The small molecule below binds the protein below.
Small molecule (SMILES): CNCCCN1c2ccccc2CCc2ccccc21

Binding-site contacts:
Ligand atom C16 contacts residue GLU62 of chain 1.A at 3.3 Å.
Ligand atom C3 contacts residue LYS69 of chain 1.A at 3.3 Å.
Ligand atom C2 contacts residue LYS60 of chain 1.A at 4.3 Å.
Ligand atom C2 contacts residue ALA67 of chain 1.A at 3.7 Å (hydrophobic).
Ligand atom C8 contacts residue ILE71 of chain 1.A at 4.0 Å (hydrophobic).
Ligand atom C7 contacts residue LYS69 of chain 1.A at 3.6 Å.
Ligand atom C4 contacts residue LEU58 of chain 1.A at 4.0 Å (hydrophobic).
Ligand atom C14 contacts residue LYS60 of chain 1.A at 3.9 Å.
Ligand atom C4 contacts residue LYS69 of chain 1.A at 3.3 Å.
Ligand atom C11 contacts residue LYS69 of chain 1.A at 4.2 Å.
Ligand atom C13 contacts residue LYS69 of chain 1.A at 3.7 Å.
Ligand atom C15 contacts residue GLU62 of chain 1.A at 2.9 Å.
Ligand atom N2 contacts residue GLU62 of chain 1.A at 2.6 Å (salt-bridge).
Ligand atom C1 contacts residue LYS69 of chain 1.A at 3.9 Å.
Ligand atom C18 contacts residue GLU62 of chain 1.A at 3.6 Å.
Ligand atom C13 contacts residue LYS60 of chain 1.A at 3.8 Å.
Ligand atom C3 contacts residue GLN68 of chain 1.A at 3.6 Å.
Ligand atom N1 contacts residue GLU62 of chain 1.A at 4.3 Å.
Ligand atom C9 contacts residue LYS69 of chain 1.A at 3.5 Å.
Ligand atom C2 contacts residue LYS69 of chain 1.A at 3.6 Å.
Ligand atom C8 contacts residue LYS69 of chain 1.A at 3.2 Å.
Ligand atom C14 contacts residue LYS69 of chain 1.A at 4.0 Å.
Ligand atom C5 contacts residue LYS60 of chain 1.A at 4.0 Å.
Ligand atom C7 contacts residue ILE71 of chain 1.A at 3.6 Å (hydrophobic).
Ligand atom C1 contacts residue LYS60 of chain 1.A at 4.3 Å.
Ligand atom C3 contacts residue LYS60 of chain 1.A at 3.7 Å.
Ligand atom C3 contacts residue GLN59 of chain 1.A at 4.0 Å.
Ligand atom C17 contacts residue GLU62 of chain 1.A at 2.9 Å.
Ligand atom N1 contacts residue LYS60 of chain 1.A at 4.0 Å.
Ligand atom C10 contacts residue LYS69 of chain 1.A at 4.4 Å.
Ligand atom C5 contacts residue VAL41 of chain 1.A at 4.0 Å (hydrophobic).
Ligand atom C3 contacts residue ALA67 of chain 1.A at 3.5 Å (hydrophobic).
Ligand atom C15 contacts residue LYS60 of chain 1.A at 4.0 Å.
Ligand atom C5 contacts residue LEU58 of chain 1.A at 4.3 Å (hydrophobic).
Ligand atom C12 contacts residue LYS69 of chain 1.A at 3.9 Å.
Ligand atom C2 contacts residue GLN68 of chain 1.A at 3.7 Å.
Ligand atom C3 contacts residue LEU58 of chain 1.A at 4.0 Å (hydrophobic).
Ligand atom C4 contacts residue GLN59 of chain 1.A at 4.2 Å.
Ligand atom C4 contacts residue LYS60 of chain 1.A at 3.7 Å.
Ligand atom C1 contacts residue GLU62 of chain 1.A at 4.0 Å.

Sequence of chain 1.A:
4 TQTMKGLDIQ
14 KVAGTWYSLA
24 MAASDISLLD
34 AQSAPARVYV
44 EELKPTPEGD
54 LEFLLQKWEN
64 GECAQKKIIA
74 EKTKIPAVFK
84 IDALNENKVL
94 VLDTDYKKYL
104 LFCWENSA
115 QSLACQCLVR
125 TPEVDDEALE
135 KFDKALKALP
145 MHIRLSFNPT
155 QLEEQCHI